Sequence of chain 1.A:
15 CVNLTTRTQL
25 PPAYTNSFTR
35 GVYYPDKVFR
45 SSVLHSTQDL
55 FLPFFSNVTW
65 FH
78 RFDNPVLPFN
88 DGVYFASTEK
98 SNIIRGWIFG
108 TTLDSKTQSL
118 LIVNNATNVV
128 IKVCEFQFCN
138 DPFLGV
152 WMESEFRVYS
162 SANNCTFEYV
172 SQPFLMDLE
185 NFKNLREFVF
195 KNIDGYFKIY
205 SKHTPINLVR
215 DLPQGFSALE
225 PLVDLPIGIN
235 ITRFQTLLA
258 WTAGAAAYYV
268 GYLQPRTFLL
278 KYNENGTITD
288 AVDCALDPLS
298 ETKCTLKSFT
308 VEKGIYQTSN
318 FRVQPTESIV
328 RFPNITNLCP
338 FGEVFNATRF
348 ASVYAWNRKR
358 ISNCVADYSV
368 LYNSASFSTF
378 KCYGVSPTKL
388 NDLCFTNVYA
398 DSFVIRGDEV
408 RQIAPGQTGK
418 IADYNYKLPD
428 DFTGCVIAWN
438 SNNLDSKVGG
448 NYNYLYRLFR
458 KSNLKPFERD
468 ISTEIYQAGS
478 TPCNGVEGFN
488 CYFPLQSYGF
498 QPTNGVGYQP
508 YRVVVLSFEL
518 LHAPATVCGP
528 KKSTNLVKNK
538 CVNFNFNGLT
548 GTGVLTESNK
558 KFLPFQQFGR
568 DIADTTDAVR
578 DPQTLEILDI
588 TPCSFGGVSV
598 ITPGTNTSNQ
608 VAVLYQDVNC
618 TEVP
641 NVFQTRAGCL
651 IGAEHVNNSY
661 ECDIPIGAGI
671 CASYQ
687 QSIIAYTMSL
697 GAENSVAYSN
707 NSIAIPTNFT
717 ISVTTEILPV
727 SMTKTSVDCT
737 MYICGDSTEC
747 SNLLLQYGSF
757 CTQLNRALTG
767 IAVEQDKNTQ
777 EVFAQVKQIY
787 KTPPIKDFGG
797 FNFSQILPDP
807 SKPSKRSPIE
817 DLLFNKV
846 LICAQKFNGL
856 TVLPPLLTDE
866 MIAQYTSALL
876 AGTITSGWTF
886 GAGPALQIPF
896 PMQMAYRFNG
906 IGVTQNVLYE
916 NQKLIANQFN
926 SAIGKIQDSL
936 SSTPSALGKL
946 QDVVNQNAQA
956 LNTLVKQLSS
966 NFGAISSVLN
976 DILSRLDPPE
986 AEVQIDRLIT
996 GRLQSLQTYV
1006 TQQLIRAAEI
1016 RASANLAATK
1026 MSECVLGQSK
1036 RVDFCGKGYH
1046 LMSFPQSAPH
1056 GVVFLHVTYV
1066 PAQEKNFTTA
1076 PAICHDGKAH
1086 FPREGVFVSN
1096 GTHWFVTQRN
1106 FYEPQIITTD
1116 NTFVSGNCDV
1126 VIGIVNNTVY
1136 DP

The small molecule below binds the protein below.
Small molecule (SMILES): CC(=O)N[C@H]1[C@H](O[C@H]2[C@H](O)[C@@H](NC(C)=O)CO[C@@H]2CO)O[C@H](CO)[C@@H](O)[C@@H]1O

Binding-site contacts:
Ligand atom C2 contacts residue ASN234 of chain 1.A at 2.5 Å.
Ligand atom C1 contacts residue THR236 of chain 1.A at 4.0 Å.
Ligand atom O6 contacts residue THR108 of chain 1.A at 3.6 Å.
Ligand atom O5 contacts residue ASN234 of chain 1.A at 2.5 Å (h-bond).
Ligand atom C1 contacts residue ASN234 of chain 1.A at 1.4 Å.
Ligand atom C7 contacts residue ASN234 of chain 1.A at 3.2 Å.
Ligand atom N2 contacts residue ASN234 of chain 1.A at 2.9 Å (h-bond).
Ligand atom C5 contacts residue THR108 of chain 1.A at 4.2 Å.
Ligand atom C4 contacts residue ASN234 of chain 1.A at 4.3 Å.
Ligand atom C5 contacts residue THR236 of chain 1.A at 3.5 Å.
Ligand atom C3 contacts residue ASN234 of chain 1.A at 3.8 Å.
Ligand atom C6 contacts residue THR236 of chain 1.A at 3.4 Å.
Ligand atom O5 contacts residue THR236 of chain 1.A at 3.7 Å.
Ligand atom C5 contacts residue ASN234 of chain 1.A at 3.7 Å.
Ligand atom C1 contacts residue THR108 of chain 1.A at 4.0 Å.
Ligand atom O7 contacts residue ASN234 of chain 1.A at 3.2 Å (h-bond).
Ligand atom O5 contacts residue THR108 of chain 1.A at 3.5 Å.
Ligand atom C6 contacts residue THR108 of chain 1.A at 3.7 Å.
Ligand atom C8 contacts residue ASN234 of chain 1.A at 4.3 Å.